Binding-site contacts:
Ligand atom C1 contacts residue ASN657 of chain 1.E at 1.4 Å.
Ligand atom O7 contacts residue ASN657 of chain 1.E at 3.7 Å.
Ligand atom C8 contacts residue VAL656 of chain 1.E at 4.3 Å (hydrophobic).
Ligand atom N2 contacts residue ASN657 of chain 1.E at 2.9 Å (h-bond).
Ligand atom C7 contacts residue ASN657 of chain 1.E at 3.5 Å.
Ligand atom O5 contacts residue ASN657 of chain 1.E at 2.4 Å (h-bond).
Ligand atom C8 contacts residue HIS655 of chain 1.E at 3.6 Å.
Ligand atom C3 contacts residue ASN657 of chain 1.E at 3.8 Å.
Ligand atom C2 contacts residue ASN657 of chain 1.E at 2.5 Å.
Ligand atom C4 contacts residue ASN657 of chain 1.E at 4.2 Å.
Ligand atom C5 contacts residue ASN657 of chain 1.E at 3.6 Å.

This protein binds this small molecule.
Small molecule (SMILES): CC(=O)N[C@@H]1[C@@H](O)[C@H](O)[C@@H](CO)O[C@H]1O

Sequence of chain 1.E:
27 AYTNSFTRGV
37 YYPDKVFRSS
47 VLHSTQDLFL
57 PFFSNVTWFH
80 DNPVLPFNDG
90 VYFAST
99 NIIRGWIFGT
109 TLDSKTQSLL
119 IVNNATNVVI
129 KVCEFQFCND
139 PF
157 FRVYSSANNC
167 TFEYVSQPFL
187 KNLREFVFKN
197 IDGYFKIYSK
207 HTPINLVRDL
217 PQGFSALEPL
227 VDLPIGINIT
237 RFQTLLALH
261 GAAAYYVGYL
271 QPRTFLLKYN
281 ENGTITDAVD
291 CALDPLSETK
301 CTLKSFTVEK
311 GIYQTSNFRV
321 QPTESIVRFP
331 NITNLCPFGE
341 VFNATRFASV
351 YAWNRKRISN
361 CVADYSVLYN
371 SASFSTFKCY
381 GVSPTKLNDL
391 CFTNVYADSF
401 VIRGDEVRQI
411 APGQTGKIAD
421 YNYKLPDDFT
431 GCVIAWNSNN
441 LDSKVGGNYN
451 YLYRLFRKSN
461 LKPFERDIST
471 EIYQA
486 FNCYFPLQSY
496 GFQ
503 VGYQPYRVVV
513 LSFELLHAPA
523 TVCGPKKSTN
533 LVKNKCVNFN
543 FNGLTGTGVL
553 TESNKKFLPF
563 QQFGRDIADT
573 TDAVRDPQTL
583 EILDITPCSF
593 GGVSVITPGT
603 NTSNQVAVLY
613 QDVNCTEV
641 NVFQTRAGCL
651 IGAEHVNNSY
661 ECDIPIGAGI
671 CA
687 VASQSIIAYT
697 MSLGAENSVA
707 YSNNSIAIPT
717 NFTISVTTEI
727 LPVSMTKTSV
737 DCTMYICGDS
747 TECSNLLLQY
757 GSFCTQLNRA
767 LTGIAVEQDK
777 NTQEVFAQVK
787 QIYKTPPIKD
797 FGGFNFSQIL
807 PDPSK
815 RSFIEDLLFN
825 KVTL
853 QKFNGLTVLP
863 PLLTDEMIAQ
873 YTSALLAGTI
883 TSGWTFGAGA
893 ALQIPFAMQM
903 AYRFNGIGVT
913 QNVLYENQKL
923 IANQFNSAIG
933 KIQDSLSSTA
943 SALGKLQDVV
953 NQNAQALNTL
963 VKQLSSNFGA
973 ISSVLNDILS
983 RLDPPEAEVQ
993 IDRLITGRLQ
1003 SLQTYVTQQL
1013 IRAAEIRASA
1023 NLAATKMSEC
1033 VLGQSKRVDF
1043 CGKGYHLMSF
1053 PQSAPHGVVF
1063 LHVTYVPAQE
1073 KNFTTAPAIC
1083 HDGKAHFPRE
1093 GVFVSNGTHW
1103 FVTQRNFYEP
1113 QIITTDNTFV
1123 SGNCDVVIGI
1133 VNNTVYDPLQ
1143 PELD